This protein binds this small molecule.
Small molecule (SMILES): Nc1ccn([C@@H]2O[C@H](CO[P](=O)(O)O[C@H]3[C@@H](O)[C@H](n4ccc(=O)[nH]c4=O)O[C@@H]3CO[P](=O)(O)O[C@H]3[C@@H](O)[C@H](n4ccc(=O)[nH]c4=O)O[C@@H]3CO[P](=O)(O)O[C@H]3[C@@H](O)[C@H](n4ccc(=O)[nH]c4=O)O[C@@H]3CO[P](=O)(O)O[C@H]3[C@@H](O)[C@H](n4cnc5c(=O)nc(N)[nH]c54)O[C@@H]3CO[P](=O)(O)O[C@H]3[C@@H](O)[C@H](n4ccc(=O)[nH]c4=O)O[C@@H]3CO[P](=O)(O)O[C@H]3[C@@H](O)[C@H](n4cnc5c(=O)nc(N)[nH]c54)O[C@@H]3CO[P](=O)(O)O[C@H]3[C@@H](O)[C@H](n4ccc(=O)[nH]c4=O)O[C@@H]3CO)[C@@H](O[P](=O)(O)OC[C@H]3O[C@@H](n4ccc(=O)[nH]c4=O)[C@H](O)[C@@H]3O)[C@H]2O)c(=O)n1

Sequence of chain 1.V:
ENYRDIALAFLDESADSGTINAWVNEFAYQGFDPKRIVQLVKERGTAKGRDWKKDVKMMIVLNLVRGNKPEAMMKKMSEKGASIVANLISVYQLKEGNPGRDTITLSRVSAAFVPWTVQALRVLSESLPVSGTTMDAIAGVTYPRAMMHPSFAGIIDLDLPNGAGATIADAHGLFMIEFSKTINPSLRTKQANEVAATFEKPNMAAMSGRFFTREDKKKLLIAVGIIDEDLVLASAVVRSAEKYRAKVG

Binding-site contacts:
Ligand atom OP2 contacts residue ARG111 of chain 1.U at 3.1 Å (salt-bridge).
Ligand atom O2' contacts residue ASN71 of chain 1.U at 3.2 Å (h-bond).
Ligand atom O2 contacts residue ILE186 of chain 1.U at 3.3 Å.
Ligand atom O2 contacts residue MET207 of chain 1.U at 3.3 Å.
Ligand atom O4' contacts residue ILE186 of chain 1.T at 3.2 Å.
Ligand atom C5' contacts residue ILE186 of chain 1.T at 3.4 Å (hydrophobic).
Ligand atom OP1 contacts residue ASN101 of chain 1.U at 2.9 Å (h-bond).
Ligand atom OP2 contacts residue TYR32 of chain 1.U at 2.5 Å (h-bond).
Ligand atom O2 contacts residue ARG191 of chain 1.U at 2.9 Å (salt-bridge).
Ligand atom O6 contacts residue VAL68 of chain 1.T at 3.2 Å (h-bond).
Ligand atom OP2 contacts residue LYS79 of chain 1.T at 3.1 Å (salt-bridge).
Ligand atom C2 contacts residue THR185 of chain 1.U at 2.9 Å.
Ligand atom O2 contacts residue THR185 of chain 1.U at 3.2 Å (h-bond).
Ligand atom OP1 contacts residue ARG111 of chain 1.U at 2.9 Å (salt-bridge).
Ligand atom N1 contacts residue THR185 of chain 1.U at 3.0 Å (h-bond).
Ligand atom N3 contacts residue TYR32 of chain 1.U at 3.3 Å.
Ligand atom O2' contacts residue TYR32 of chain 1.U at 3.1 Å.
Ligand atom O6 contacts residue PHE202 of chain 1.U at 3.4 Å.
Ligand atom OP1 contacts residue LYS79 of chain 1.T at 2.9 Å (salt-bridge).
Ligand atom O2 contacts residue ALA208 of chain 1.U at 3.3 Å (h-bond).
Ligand atom N3 contacts residue SER211 of chain 1.U at 3.2 Å (h-bond).
Ligand atom N3 contacts residue PHE35 of chain 1.U at 3.4 Å.
Ligand atom N1 contacts residue TYR32 of chain 1.U at 3.3 Å.
Ligand atom O2 contacts residue ALA209 of chain 1.U at 3.1 Å.
Ligand atom C2 contacts residue TYR32 of chain 1.U at 3.4 Å (hydrophobic).
Ligand atom C4 contacts residue SER110 of chain 1.U at 3.4 Å.
Ligand atom O2 contacts residue LYS204 of chain 1.V at 3.4 Å.
Ligand atom O2' contacts residue PRO188 of chain 1.T at 3.4 Å.
Ligand atom C4' contacts residue ILE186 of chain 1.T at 3.3 Å (hydrophobic).
Ligand atom N3 contacts residue ALA208 of chain 1.U at 3.3 Å (h-bond).
Ligand atom OP1 contacts residue PHE35 of chain 1.U at 3.4 Å.
Ligand atom O4 contacts residue SER110 of chain 1.U at 2.5 Å (h-bond).
Ligand atom C1' contacts residue THR185 of chain 1.T at 3.0 Å.
Ligand atom O2' contacts residue LYS204 of chain 1.U at 2.8 Å (salt-bridge).
Ligand atom O2 contacts residue SER211 of chain 1.U at 3.2 Å (h-bond).
Ligand atom O4' contacts residue THR185 of chain 1.T at 3.0 Å (h-bond).
Ligand atom O4' contacts residue ILE186 of chain 1.U at 3.4 Å.
Ligand atom O2' contacts residue PRO188 of chain 1.U at 3.3 Å.
Ligand atom N2 contacts residue THR201 of chain 1.U at 3.1 Å (h-bond).
Ligand atom N1 contacts residue THR201 of chain 1.U at 3.4 Å (h-bond).

Sequence of chain 1.T:
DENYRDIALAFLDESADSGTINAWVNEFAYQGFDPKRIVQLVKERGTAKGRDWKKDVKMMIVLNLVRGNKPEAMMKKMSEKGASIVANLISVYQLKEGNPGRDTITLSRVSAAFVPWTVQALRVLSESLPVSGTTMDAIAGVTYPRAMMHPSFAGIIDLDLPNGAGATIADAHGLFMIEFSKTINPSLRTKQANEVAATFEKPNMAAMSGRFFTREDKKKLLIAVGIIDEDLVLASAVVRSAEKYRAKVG

Sequence of chain 1.U:
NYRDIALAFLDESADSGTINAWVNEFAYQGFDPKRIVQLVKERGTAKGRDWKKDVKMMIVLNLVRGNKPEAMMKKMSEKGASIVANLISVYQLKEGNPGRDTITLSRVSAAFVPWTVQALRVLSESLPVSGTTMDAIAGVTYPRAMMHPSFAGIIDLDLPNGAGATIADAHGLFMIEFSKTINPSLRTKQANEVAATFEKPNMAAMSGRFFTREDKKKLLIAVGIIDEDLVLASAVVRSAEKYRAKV